Sequence of chain 1.O:
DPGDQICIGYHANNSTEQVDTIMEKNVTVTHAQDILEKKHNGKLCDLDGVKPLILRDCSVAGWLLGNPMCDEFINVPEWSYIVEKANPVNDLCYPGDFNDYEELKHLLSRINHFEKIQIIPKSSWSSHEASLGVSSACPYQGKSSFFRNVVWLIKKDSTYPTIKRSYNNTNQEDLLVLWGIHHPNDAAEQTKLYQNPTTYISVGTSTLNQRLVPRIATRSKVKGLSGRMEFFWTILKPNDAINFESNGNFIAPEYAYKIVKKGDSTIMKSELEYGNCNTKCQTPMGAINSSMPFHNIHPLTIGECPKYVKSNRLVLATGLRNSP

This small molecule binds to this protein.
Small molecule (SMILES): CC(=O)N[C@H]1[C@H](O[C@H]2[C@H](O)[C@@H](NC(C)=O)CO[C@@H]2CO)O[C@H](CO)[C@@H](O)[C@@H]1O

Binding-site contacts:
Ligand atom C5 contacts residue ASN169 of chain 1.M at 3.7 Å.
Ligand atom C5 contacts residue ASN240 of chain 1.M at 3.3 Å.
Ligand atom O4 contacts residue ASN240 of chain 1.M at 3.8 Å.
Ligand atom C2 contacts residue ASN240 of chain 1.M at 4.0 Å.
Ligand atom O5 contacts residue ASN169 of chain 1.M at 2.4 Å (h-bond).
Ligand atom N2 contacts residue ASN169 of chain 1.M at 2.9 Å (h-bond).
Ligand atom C2 contacts residue ASN169 of chain 1.M at 2.4 Å.
Ligand atom C3 contacts residue ASN169 of chain 1.M at 3.8 Å.
Ligand atom C1 contacts residue ASN240 of chain 1.M at 3.8 Å.
Ligand atom C3 contacts residue ASN240 of chain 1.M at 3.6 Å.
Ligand atom C7 contacts residue ASN169 of chain 1.M at 3.5 Å.
Ligand atom C7 contacts residue ALA242 of chain 1.M at 4.1 Å (hydrophobic).
Ligand atom O3 contacts residue ASN240 of chain 1.M at 4.4 Å.
Ligand atom C4 contacts residue ASN240 of chain 1.M at 3.8 Å.
Ligand atom C8 contacts residue ALA242 of chain 1.M at 3.3 Å (hydrophobic).
Ligand atom C4 contacts residue ASN169 of chain 1.M at 4.2 Å.
Ligand atom O7 contacts residue ASN169 of chain 1.M at 3.7 Å.
Ligand atom C8 contacts residue SER221 of chain 1.O at 3.6 Å.
Ligand atom C1 contacts residue ASN169 of chain 1.M at 1.5 Å.
Ligand atom C6 contacts residue ASN240 of chain 1.M at 4.3 Å.
Ligand atom O7 contacts residue ALA242 of chain 1.M at 4.4 Å.
Ligand atom C7 contacts residue ASN240 of chain 1.M at 3.8 Å.
Ligand atom C8 contacts residue ASP241 of chain 1.M at 3.8 Å.
Ligand atom O5 contacts residue ASN240 of chain 1.M at 4.0 Å.
Ligand atom C8 contacts residue ASN240 of chain 1.M at 3.6 Å.
Ligand atom N2 contacts residue ASN240 of chain 1.M at 3.0 Å (h-bond).
Ligand atom O7 contacts residue ASN240 of chain 1.M at 3.8 Å.

Sequence of chain 1.M:
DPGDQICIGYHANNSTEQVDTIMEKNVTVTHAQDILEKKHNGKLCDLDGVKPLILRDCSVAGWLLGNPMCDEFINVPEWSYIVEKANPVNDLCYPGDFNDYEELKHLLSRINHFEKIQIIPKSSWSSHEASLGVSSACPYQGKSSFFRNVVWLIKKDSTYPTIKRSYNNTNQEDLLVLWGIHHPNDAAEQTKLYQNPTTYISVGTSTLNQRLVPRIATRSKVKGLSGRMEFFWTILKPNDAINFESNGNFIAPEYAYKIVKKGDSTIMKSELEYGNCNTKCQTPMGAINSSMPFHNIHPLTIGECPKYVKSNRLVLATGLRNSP